A small-molecule ligand and the protein it binds are described below.
Small molecule (SMILES): O=P(O)(O)O[C@@H]1[C@H](O)[C@H](O)[C@@H](OP(=O)(O)O)[C@H](OP(=O)(O)O)[C@H]1O

Binding-site contacts:
Ligand atom O43 contacts residue ARG270 of chain 1.B at 4.0 Å.
Ligand atom O5 contacts residue LYS569 of chain 1.B at 3.4 Å.
Ligand atom O52 contacts residue ARG270 of chain 1.B at 4.3 Å.
Ligand atom P5 contacts residue ARG510 of chain 1.B at 4.1 Å.
Ligand atom O6 contacts residue TYR567 of chain 1.B at 4.2 Å.
Ligand atom O53 contacts residue ARG510 of chain 1.B at 3.2 Å (salt-bridge).
Ligand atom O41 contacts residue LEU269 of chain 1.B at 4.2 Å.
Ligand atom O1 contacts residue ARG568 of chain 1.B at 3.2 Å (salt-bridge).
Ligand atom O52 contacts residue TYR567 of chain 1.B at 2.8 Å (h-bond).
Ligand atom O42 contacts residue ARG266 of chain 1.B at 3.9 Å.
Ligand atom O43 contacts residue THR268 of chain 1.B at 2.8 Å (h-bond).
Ligand atom O3 contacts residue ARG568 of chain 1.B at 3.8 Å.
Ligand atom P5 contacts residue TYR567 of chain 1.B at 4.0 Å.
Ligand atom O6 contacts residue LYS569 of chain 1.B at 3.6 Å.
Ligand atom O53 contacts residue TYR567 of chain 1.B at 4.1 Å.
Ligand atom O4 contacts residue ARG270 of chain 1.B at 3.6 Å.
Ligand atom O43 contacts residue LEU269 of chain 1.B at 3.9 Å.
Ligand atom P5 contacts residue ARG270 of chain 1.B at 4.4 Å.
Ligand atom O53 contacts residue LYS507 of chain 1.B at 3.3 Å.
Ligand atom O52 contacts residue ARG510 of chain 1.B at 3.8 Å.
Ligand atom C6 contacts residue LYS569 of chain 1.B at 3.7 Å.
Ligand atom C5 contacts residue LYS569 of chain 1.B at 4.1 Å.
Ligand atom P1 contacts residue ARG568 of chain 1.B at 3.8 Å.
Ligand atom O6 contacts residue ARG568 of chain 1.B at 4.5 Å.
Ligand atom P4 contacts residue ARG266 of chain 1.B at 4.1 Å.
Ligand atom O52 contacts residue LYS507 of chain 1.B at 4.0 Å.
Ligand atom O12 contacts residue ARG568 of chain 1.B at 4.2 Å.
Ligand atom O51 contacts residue LYS507 of chain 1.B at 3.1 Å (salt-bridge).
Ligand atom P5 contacts residue LYS569 of chain 1.B at 4.3 Å.
Ligand atom C2 contacts residue ARG270 of chain 1.B at 4.1 Å.
Ligand atom C6 contacts residue ARG568 of chain 1.B at 4.0 Å.
Ligand atom O11 contacts residue ARG568 of chain 1.B at 3.0 Å (salt-bridge).
Ligand atom P4 contacts residue THR268 of chain 1.B at 4.2 Å.
Ligand atom O52 contacts residue LYS569 of chain 1.B at 4.2 Å.
Ligand atom C1 contacts residue ARG568 of chain 1.B at 4.2 Å.
Ligand atom P5 contacts residue LYS507 of chain 1.B at 3.7 Å.
Ligand atom O43 contacts residue ARG266 of chain 1.B at 3.2 Å (salt-bridge).
Ligand atom O51 contacts residue ARG270 of chain 1.B at 3.4 Å (salt-bridge).
Ligand atom O53 contacts residue LYS569 of chain 1.B at 4.2 Å.

Sequence of chain 1.B:
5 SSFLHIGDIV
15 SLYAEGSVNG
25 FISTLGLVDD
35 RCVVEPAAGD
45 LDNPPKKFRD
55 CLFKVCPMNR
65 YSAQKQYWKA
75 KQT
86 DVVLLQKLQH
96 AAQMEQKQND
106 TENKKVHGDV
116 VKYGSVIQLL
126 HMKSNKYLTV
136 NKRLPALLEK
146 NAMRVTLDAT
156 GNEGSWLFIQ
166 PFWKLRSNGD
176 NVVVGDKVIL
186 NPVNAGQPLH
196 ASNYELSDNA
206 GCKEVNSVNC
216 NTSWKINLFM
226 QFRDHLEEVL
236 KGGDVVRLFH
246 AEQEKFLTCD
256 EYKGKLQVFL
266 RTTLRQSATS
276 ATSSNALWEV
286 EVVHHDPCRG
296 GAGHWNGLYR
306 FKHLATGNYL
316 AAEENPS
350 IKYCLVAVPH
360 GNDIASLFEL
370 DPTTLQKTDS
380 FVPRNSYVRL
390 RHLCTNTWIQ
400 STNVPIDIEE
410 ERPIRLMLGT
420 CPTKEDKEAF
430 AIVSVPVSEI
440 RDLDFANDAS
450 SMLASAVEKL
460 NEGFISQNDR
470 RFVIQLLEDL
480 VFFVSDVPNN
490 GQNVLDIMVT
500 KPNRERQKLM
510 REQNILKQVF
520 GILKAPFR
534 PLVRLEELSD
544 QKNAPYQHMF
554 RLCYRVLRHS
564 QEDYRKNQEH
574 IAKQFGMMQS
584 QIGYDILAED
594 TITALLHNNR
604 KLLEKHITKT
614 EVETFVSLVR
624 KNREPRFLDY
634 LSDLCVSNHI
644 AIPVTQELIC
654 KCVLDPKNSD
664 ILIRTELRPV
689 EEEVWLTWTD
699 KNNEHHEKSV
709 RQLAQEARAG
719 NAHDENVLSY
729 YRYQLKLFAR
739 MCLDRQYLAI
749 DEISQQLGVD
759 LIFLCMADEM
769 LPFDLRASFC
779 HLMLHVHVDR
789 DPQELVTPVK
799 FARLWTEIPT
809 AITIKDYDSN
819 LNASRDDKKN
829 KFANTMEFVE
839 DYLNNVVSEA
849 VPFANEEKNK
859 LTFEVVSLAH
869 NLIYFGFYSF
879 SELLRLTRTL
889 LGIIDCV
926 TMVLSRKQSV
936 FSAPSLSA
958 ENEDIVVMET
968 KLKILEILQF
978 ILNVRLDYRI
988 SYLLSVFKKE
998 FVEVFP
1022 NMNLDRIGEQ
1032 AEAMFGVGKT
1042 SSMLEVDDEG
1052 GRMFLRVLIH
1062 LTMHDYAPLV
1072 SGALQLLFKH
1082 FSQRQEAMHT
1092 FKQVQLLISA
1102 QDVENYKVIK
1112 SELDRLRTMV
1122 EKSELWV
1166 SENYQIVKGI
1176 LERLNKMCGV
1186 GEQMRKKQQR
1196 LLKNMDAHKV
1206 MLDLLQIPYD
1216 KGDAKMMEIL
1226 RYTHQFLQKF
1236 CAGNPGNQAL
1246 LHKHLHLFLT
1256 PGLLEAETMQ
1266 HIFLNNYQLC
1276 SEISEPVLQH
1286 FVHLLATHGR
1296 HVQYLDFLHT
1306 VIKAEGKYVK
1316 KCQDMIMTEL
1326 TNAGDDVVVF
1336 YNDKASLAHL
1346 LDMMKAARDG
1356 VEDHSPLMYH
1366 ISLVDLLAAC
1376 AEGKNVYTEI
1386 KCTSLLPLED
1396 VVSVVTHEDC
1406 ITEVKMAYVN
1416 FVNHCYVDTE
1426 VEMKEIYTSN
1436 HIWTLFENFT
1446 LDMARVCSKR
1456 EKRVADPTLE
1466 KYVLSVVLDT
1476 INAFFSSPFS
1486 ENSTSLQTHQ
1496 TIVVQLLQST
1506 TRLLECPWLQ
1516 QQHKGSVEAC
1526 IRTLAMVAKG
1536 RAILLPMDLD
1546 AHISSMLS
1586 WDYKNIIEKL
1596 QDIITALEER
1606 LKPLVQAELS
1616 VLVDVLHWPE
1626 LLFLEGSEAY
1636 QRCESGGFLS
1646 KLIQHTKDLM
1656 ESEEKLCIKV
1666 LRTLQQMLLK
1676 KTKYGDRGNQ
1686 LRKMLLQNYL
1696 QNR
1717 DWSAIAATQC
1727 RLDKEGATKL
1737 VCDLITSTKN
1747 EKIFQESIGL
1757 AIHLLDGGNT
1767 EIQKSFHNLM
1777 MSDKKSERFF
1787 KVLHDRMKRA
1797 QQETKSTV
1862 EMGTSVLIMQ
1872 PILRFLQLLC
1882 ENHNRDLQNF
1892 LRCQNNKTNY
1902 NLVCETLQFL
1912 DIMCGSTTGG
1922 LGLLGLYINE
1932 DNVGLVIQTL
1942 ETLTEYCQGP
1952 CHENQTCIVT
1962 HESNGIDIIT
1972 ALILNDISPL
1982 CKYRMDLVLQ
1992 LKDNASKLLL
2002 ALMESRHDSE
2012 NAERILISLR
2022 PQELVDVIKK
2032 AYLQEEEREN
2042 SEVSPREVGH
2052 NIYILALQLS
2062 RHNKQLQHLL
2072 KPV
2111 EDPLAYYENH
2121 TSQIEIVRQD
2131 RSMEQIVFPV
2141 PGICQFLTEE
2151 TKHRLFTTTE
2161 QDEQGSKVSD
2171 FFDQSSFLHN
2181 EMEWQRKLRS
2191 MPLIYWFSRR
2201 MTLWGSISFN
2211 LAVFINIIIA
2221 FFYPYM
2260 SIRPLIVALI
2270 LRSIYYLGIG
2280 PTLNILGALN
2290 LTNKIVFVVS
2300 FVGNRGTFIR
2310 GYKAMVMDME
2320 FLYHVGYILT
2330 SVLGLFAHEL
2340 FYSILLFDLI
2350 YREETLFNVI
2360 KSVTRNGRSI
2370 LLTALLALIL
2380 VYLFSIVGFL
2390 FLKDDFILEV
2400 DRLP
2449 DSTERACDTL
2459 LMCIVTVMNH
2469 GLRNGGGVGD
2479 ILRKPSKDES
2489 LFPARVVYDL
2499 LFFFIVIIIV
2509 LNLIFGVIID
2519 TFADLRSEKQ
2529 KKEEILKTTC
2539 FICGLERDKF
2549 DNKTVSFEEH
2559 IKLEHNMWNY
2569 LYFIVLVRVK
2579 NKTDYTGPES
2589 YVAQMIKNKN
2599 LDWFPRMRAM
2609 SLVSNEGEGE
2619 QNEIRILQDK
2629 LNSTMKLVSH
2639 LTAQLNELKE